Sequence of chain 1.D:
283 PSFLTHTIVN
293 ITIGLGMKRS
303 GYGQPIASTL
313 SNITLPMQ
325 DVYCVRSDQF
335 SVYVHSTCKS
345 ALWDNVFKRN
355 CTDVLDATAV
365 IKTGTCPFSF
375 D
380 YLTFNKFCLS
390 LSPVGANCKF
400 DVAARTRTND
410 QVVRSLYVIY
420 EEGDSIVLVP

This protein binds this small molecule.
Small molecule (SMILES): CC(=O)N[C@@H]1[C@@H](O)[C@H](O)[C@@H](CO)O[C@H]1O

Binding-site contacts:
Ligand atom O7 contacts residue ASN718 of chain 1.B at 4.3 Å.
Ligand atom N2 contacts residue ILE308 of chain 1.D at 4.5 Å.
Ligand atom C6 contacts residue GLN306 of chain 1.D at 3.4 Å.
Ligand atom O6 contacts residue GLN306 of chain 1.D at 2.4 Å (h-bond).
Ligand atom O5 contacts residue GLN306 of chain 1.D at 3.1 Å (h-bond).
Ligand atom C8 contacts residue ASN718 of chain 1.B at 4.4 Å.
Ligand atom C3 contacts residue GLN306 of chain 1.D at 4.0 Å.
Ligand atom C4 contacts residue ASN718 of chain 1.B at 4.3 Å.
Ligand atom C5 contacts residue TYR304 of chain 1.D at 4.2 Å (hydrophobic).
Ligand atom O5 contacts residue ASN718 of chain 1.B at 2.4 Å (h-bond).
Ligand atom O7 contacts residue ILE308 of chain 1.D at 3.4 Å.
Ligand atom C7 contacts residue GLN306 of chain 1.D at 4.5 Å.
Ligand atom N2 contacts residue ASN718 of chain 1.B at 2.9 Å (h-bond).
Ligand atom C4 contacts residue GLN306 of chain 1.D at 3.4 Å.
Ligand atom C7 contacts residue ILE308 of chain 1.D at 3.9 Å (hydrophobic).
Ligand atom O7 contacts residue ASN408 of chain 1.D at 4.4 Å.
Ligand atom C7 contacts residue GLN410 of chain 1.D at 4.4 Å.
Ligand atom C3 contacts residue ASN718 of chain 1.B at 3.8 Å.
Ligand atom C1 contacts residue ASN718 of chain 1.B at 1.4 Å.
Ligand atom C8 contacts residue GLN306 of chain 1.D at 3.6 Å.
Ligand atom O6 contacts residue TYR304 of chain 1.D at 3.5 Å.
Ligand atom C1 contacts residue GLN306 of chain 1.D at 3.7 Å.
Ligand atom C5 contacts residue GLN306 of chain 1.D at 3.5 Å.
Ligand atom C6 contacts residue TYR304 of chain 1.D at 3.4 Å (hydrophobic).
Ligand atom C5 contacts residue ASN718 of chain 1.B at 3.7 Å.
Ligand atom C2 contacts residue ASN718 of chain 1.B at 2.5 Å.
Ligand atom C6 contacts residue GLU713 of chain 1.B at 4.5 Å.
Ligand atom C2 contacts residue GLN306 of chain 1.D at 3.6 Å.
Ligand atom O7 contacts residue PRO307 of chain 1.D at 4.4 Å.
Ligand atom O5 contacts residue TYR304 of chain 1.D at 3.6 Å.
Ligand atom O7 contacts residue GLN410 of chain 1.D at 3.3 Å (h-bond).
Ligand atom C7 contacts residue ASN718 of chain 1.B at 3.7 Å.

Sequence of chain 1.B:
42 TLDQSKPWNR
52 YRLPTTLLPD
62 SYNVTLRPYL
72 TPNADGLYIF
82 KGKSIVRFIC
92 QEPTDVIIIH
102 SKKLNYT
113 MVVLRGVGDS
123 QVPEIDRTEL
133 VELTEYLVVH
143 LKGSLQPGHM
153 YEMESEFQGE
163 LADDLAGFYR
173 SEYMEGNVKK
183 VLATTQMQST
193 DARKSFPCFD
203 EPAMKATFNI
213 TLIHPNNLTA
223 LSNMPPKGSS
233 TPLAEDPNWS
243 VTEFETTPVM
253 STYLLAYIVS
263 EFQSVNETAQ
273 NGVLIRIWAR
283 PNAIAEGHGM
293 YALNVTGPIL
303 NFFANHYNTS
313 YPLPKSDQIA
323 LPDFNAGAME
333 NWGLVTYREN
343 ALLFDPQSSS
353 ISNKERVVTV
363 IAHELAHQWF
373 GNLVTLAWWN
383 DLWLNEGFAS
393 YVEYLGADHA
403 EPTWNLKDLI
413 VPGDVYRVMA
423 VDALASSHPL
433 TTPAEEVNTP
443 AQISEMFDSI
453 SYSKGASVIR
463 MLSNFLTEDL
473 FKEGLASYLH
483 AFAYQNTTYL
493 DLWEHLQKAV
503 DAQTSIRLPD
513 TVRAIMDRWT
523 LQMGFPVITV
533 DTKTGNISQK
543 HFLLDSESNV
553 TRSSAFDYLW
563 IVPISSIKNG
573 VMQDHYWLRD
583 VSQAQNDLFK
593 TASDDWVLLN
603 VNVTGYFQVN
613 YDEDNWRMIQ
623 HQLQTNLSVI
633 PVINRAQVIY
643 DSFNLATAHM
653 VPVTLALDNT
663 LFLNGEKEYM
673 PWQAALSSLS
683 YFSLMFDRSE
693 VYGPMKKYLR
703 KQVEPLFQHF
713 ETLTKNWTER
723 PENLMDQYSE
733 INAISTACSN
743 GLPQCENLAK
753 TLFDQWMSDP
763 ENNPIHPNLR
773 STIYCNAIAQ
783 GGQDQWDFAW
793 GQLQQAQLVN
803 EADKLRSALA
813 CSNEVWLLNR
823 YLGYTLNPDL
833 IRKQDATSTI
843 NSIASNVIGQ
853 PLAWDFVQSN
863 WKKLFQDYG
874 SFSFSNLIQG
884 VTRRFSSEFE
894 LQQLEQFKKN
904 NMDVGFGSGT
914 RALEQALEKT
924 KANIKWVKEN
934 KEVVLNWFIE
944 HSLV